Sequence of chain 1.A:
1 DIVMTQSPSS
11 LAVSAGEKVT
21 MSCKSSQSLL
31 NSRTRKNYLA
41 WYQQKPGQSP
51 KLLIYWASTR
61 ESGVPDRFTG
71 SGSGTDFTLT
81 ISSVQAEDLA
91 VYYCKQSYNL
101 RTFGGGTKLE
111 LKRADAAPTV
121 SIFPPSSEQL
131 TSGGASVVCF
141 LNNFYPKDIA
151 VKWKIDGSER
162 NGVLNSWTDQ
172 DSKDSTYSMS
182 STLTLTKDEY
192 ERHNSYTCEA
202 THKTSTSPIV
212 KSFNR

Sequence of chain 1.B:
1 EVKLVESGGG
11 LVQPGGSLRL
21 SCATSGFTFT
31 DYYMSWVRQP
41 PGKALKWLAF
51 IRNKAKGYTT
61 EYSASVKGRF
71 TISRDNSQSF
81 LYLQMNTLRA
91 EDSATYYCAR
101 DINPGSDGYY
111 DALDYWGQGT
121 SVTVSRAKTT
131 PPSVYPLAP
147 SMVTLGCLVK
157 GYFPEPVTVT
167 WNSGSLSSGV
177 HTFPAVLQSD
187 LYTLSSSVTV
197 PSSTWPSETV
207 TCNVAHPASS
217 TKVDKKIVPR

Binding-site contacts:
Ligand atom O8 contacts residue ARG33 of chain 1.A at 2.7 Å (salt-bridge).
Ligand atom C5 contacts residue LYS56 of chain 1.B at 3.8 Å.
Ligand atom C1 contacts residue ARG52 of chain 1.B at 3.7 Å.
Ligand atom O7 contacts residue TYR98 of chain 1.A at 2.8 Å (h-bond).
Ligand atom C8 contacts residue ARG33 of chain 1.A at 3.5 Å.
Ligand atom O5 contacts residue SER97 of chain 1.A at 2.5 Å (h-bond).
Ligand atom C1 contacts residue ASN31 of chain 1.A at 3.7 Å.
Ligand atom O6 contacts residue ARG33 of chain 1.A at 2.8 Å (salt-bridge).
Ligand atom O5 contacts residue LYS56 of chain 1.B at 2.9 Å (salt-bridge).
Ligand atom O1B contacts residue ASN31 of chain 1.A at 3.5 Å (h-bond).
Ligand atom C4 contacts residue ILE102 of chain 1.B at 3.7 Å (hydrophobic).
Ligand atom O5 contacts residue TYR33 of chain 1.B at 3.4 Å (h-bond).
Ligand atom C6 contacts residue ARG33 of chain 1.A at 3.6 Å.
Ligand atom C1 contacts residue LYS56 of chain 1.B at 3.7 Å.
Ligand atom O1B contacts residue ARG52 of chain 1.B at 2.8 Å (salt-bridge).
Ligand atom C1 contacts residue PRO104 of chain 1.B at 3.8 Å (hydrophobic).
Ligand atom O4 contacts residue ILE102 of chain 1.B at 3.7 Å.
Ligand atom C5 contacts residue SER97 of chain 1.A at 3.3 Å.
Ligand atom C7 contacts residue LYS56 of chain 1.B at 3.5 Å.
Ligand atom C2 contacts residue LYS56 of chain 1.B at 3.8 Å.
Ligand atom C7 contacts residue ARG33 of chain 1.A at 3.3 Å.
Ligand atom C1 contacts residue ARG33 of chain 1.A at 3.8 Å.
Ligand atom O6 contacts residue LYS56 of chain 1.B at 2.9 Å (salt-bridge).
Ligand atom O1A contacts residue ARG52 of chain 1.B at 3.1 Å (salt-bridge).
Ligand atom O1A contacts residue ASN31 of chain 1.A at 3.6 Å.
Ligand atom O4 contacts residue ASP111 of chain 1.B at 2.5 Å (salt-bridge).
Ligand atom C7 contacts residue TYR98 of chain 1.A at 3.2 Å (hydrophobic).
Ligand atom O4 contacts residue ARG101 of chain 1.A at 2.9 Å (salt-bridge).
Ligand atom O5 contacts residue TYR98 of chain 1.A at 3.1 Å (h-bond).
Ligand atom O1A contacts residue PRO104 of chain 1.B at 3.6 Å.
Ligand atom C3 contacts residue ARG101 of chain 1.A at 3.8 Å.
Ligand atom O4 contacts residue TYR33 of chain 1.B at 3.6 Å.
Ligand atom O5 contacts residue ARG101 of chain 1.A at 3.6 Å (salt-bridge).
Ligand atom O1B contacts residue ARG33 of chain 1.A at 2.9 Å (salt-bridge).
Ligand atom C4 contacts residue ASP111 of chain 1.B at 3.2 Å.
Ligand atom C3 contacts residue ILE102 of chain 1.B at 3.7 Å (hydrophobic).
Ligand atom O4 contacts residue SER97 of chain 1.A at 3.3 Å (h-bond).
Ligand atom O1B contacts residue TYR33 of chain 1.B at 2.9 Å (h-bond).
Ligand atom C6 contacts residue LYS56 of chain 1.B at 3.5 Å.
Ligand atom O1B contacts residue LYS56 of chain 1.B at 2.8 Å (salt-bridge).

A small-molecule ligand and the protein it binds are described below.
Small molecule (SMILES): C=CCO[C@]1(C(=O)O)C[C@@H](O[C@]2(C(=O)O)C[C@@H](O[C@]3(C(=O)O)C[C@@H](O)[C@@H](O)[C@@H]([C@H](O)CO)O3)[C@@H](O)[C@@H]([C@H](O)CO)O2)[C@@H](O)[C@@H]([C@H](O)CO)O1